Sequence of chain 1.Q:
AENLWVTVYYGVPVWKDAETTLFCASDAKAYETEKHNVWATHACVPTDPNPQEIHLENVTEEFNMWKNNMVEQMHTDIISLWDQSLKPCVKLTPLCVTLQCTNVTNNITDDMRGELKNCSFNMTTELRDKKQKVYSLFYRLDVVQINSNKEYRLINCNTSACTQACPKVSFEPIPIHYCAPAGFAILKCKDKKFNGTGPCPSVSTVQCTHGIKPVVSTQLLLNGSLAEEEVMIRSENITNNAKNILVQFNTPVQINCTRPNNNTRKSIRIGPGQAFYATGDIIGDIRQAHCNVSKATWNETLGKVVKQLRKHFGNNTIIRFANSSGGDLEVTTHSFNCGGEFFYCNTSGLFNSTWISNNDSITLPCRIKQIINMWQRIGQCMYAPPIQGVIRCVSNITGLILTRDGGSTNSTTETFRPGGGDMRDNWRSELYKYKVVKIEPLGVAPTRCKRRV

This small molecule binds to this protein.
Small molecule (SMILES): CC(=O)N[C@H]1[C@H](O[C@H]2[C@H](O)[C@@H](NC(C)=O)CO[C@@H]2CO)O[C@H](CO)[C@@H](O[C@@H]2O[C@H](CO[C@H]3O[C@H](CO)[C@@H](O)[C@H](O)[C@@H]3O)[C@@H](O)[C@H](O[C@H]3O[C@H](CO)[C@@H](O)[C@H](O)[C@@H]3O)[C@@H]2O)[C@@H]1O

Binding-site contacts:
Ligand atom C7 contacts residue ASN346 of chain 1.Q at 4.1 Å.
Ligand atom O4 contacts residue VAL414 of chain 1.Q at 3.8 Å.
Ligand atom C7 contacts residue ASN232 of chain 1.Q at 3.8 Å.
Ligand atom C1 contacts residue ASN232 of chain 1.Q at 1.4 Å.
Ligand atom N2 contacts residue ASN232 of chain 1.Q at 2.9 Å (h-bond).
Ligand atom C5 contacts residue ASN232 of chain 1.Q at 3.6 Å.
Ligand atom C1 contacts residue SER415 of chain 1.Q at 3.5 Å.
Ligand atom C3 contacts residue VAL414 of chain 1.Q at 3.6 Å (hydrophobic).
Ligand atom O4 contacts residue GLU181 of chain 1.Q at 4.4 Å.
Ligand atom O6 contacts residue CYS347 of chain 1.Q at 4.3 Å.
Ligand atom C5 contacts residue VAL414 of chain 1.Q at 3.7 Å (hydrophobic).
Ligand atom C6 contacts residue GLU181 of chain 1.Q at 4.5 Å.
Ligand atom C3 contacts residue SER415 of chain 1.Q at 3.6 Å.
Ligand atom C4 contacts residue ASN232 of chain 1.Q at 4.2 Å.
Ligand atom O7 contacts residue PRO182 of chain 1.Q at 4.0 Å.
Ligand atom C8 contacts residue SER415 of chain 1.Q at 4.0 Å.
Ligand atom C2 contacts residue SER415 of chain 1.Q at 3.4 Å.
Ligand atom C2 contacts residue VAL414 of chain 1.Q at 4.4 Å (hydrophobic).
Ligand atom C1 contacts residue VAL414 of chain 1.Q at 4.2 Å (hydrophobic).
Ligand atom C6 contacts residue SER179 of chain 1.Q at 4.2 Å.
Ligand atom O6 contacts residue SER179 of chain 1.Q at 4.5 Å.
Ligand atom O7 contacts residue VAL414 of chain 1.Q at 4.3 Å.
Ligand atom C2 contacts residue ASN232 of chain 1.Q at 2.4 Å.
Ligand atom O5 contacts residue VAL414 of chain 1.Q at 4.4 Å.
Ligand atom C3 contacts residue ASN232 of chain 1.Q at 3.8 Å.
Ligand atom C4 contacts residue VAL414 of chain 1.Q at 3.9 Å (hydrophobic).
Ligand atom O7 contacts residue ASN346 of chain 1.Q at 3.8 Å.
Ligand atom C7 contacts residue SER415 of chain 1.Q at 3.8 Å.
Ligand atom N2 contacts residue SER415 of chain 1.Q at 2.8 Å (h-bond).
Ligand atom O5 contacts residue ASN232 of chain 1.Q at 2.3 Å (h-bond).
Ligand atom O6 contacts residue GLY348 of chain 1.Q at 3.4 Å.
Ligand atom C6 contacts residue GLY348 of chain 1.Q at 4.1 Å.
Ligand atom C8 contacts residue LEU231 of chain 1.Q at 3.7 Å (hydrophobic).
Ligand atom C8 contacts residue ASN346 of chain 1.Q at 3.7 Å.
Ligand atom O7 contacts residue ASN232 of chain 1.Q at 4.3 Å.
Ligand atom O3 contacts residue CYS413 of chain 1.Q at 4.5 Å.
Ligand atom O3 contacts residue SER415 of chain 1.Q at 4.3 Å.
Ligand atom C8 contacts residue PHE345 of chain 1.Q at 4.3 Å (hydrophobic).